Sequence of chain 1.A:
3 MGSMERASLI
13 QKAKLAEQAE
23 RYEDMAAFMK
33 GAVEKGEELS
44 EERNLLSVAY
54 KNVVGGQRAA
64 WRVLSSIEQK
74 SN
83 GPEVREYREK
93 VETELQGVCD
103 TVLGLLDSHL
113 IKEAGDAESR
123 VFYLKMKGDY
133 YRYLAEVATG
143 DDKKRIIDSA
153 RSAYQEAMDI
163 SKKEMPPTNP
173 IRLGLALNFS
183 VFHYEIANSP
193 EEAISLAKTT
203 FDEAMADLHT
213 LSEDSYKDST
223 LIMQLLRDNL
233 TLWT

Sequence of chain 1.B:
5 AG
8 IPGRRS

A small-molecule ligand and the protein it binds are described below.
Small molecule (SMILES): Cc1ccc(S(=O)(=O)N(C)C)cc1

Binding-site contacts:
Ligand atom C11 contacts residue LYS127 of chain 1.A at 1.4 Å.
Ligand atom C05 contacts residue ILE8 of chain 1.B at 3.8 Å (hydrophobic).
Ligand atom C10 contacts residue ILE8 of chain 1.B at 4.0 Å (hydrophobic).
Ligand atom C07 contacts residue LYS127 of chain 1.A at 2.8 Å.
Ligand atom C13 contacts residue ILE173 of chain 1.A at 4.1 Å (hydrophobic).
Ligand atom C08 contacts residue ILE8 of chain 1.B at 3.9 Å (hydrophobic).
Ligand atom O12 contacts residue ILE224 of chain 1.A at 3.5 Å.
Ligand atom C07 contacts residue PRO172 of chain 1.A at 3.5 Å (hydrophobic).
Ligand atom C06 contacts residue PRO172 of chain 1.A at 3.4 Å (hydrophobic).
Ligand atom C06 contacts residue LYS127 of chain 1.A at 4.2 Å.
Ligand atom C06 contacts residue ILE224 of chain 1.A at 3.8 Å (hydrophobic).
Ligand atom C13 contacts residue PRO172 of chain 1.A at 3.9 Å (hydrophobic).
Ligand atom C08 contacts residue ILE173 of chain 1.A at 4.3 Å (hydrophobic).
Ligand atom C11 contacts residue GLY176 of chain 1.A at 4.4 Å.
Ligand atom C07 contacts residue GLY176 of chain 1.A at 3.8 Å.
Ligand atom C08 contacts residue LYS127 of chain 1.A at 2.5 Å.
Ligand atom O12 contacts residue PRO172 of chain 1.A at 3.7 Å.
Ligand atom C07 contacts residue ILE173 of chain 1.A at 3.9 Å (hydrophobic).
Ligand atom C11 contacts residue ILE8 of chain 1.B at 3.6 Å (hydrophobic).
Ligand atom C06 contacts residue ILE173 of chain 1.A at 4.0 Å (hydrophobic).
Ligand atom C07 contacts residue ILE8 of chain 1.B at 3.8 Å (hydrophobic).
Ligand atom C01 contacts residue ASN47 of chain 1.A at 3.4 Å.
Ligand atom C09 contacts residue ILE8 of chain 1.B at 4.1 Å (hydrophobic).
Ligand atom C06 contacts residue ILE8 of chain 1.B at 3.7 Å (hydrophobic).
Ligand atom C09 contacts residue LYS127 of chain 1.A at 3.7 Å.